Sequence of chain 2.A:
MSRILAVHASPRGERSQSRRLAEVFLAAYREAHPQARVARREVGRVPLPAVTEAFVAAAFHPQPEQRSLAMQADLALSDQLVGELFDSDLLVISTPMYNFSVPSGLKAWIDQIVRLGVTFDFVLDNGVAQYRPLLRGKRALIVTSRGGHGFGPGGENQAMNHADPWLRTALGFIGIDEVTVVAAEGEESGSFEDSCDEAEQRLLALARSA

Sequence of chain 2.B:
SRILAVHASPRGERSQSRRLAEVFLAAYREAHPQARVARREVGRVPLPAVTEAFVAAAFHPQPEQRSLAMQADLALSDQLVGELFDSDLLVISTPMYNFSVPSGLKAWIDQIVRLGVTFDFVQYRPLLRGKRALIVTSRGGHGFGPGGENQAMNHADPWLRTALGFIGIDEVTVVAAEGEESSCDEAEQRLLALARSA

Binding-site contacts:
Ligand atom CAB contacts residue FMN1 of chain 2.C at 3.2 Å.
Ligand atom NAS contacts residue FMN1 of chain 2.C at 3.9 Å.
Ligand atom CAI contacts residue ASN157 of chain 2.A at 3.5 Å.
Ligand atom CAF contacts residue TYR131 of chain 2.B at 3.9 Å (hydrophobic).
Ligand atom CAM contacts residue PHE151 of chain 2.A at 3.6 Å (hydrophobic).
Ligand atom CAN contacts residue PHE173 of chain 2.B at 3.7 Å (hydrophobic).
Ligand atom OAW contacts residue FMN1 of chain 2.C at 3.6 Å.
Ligand atom CAH contacts residue GLU188 of chain 2.A at 3.8 Å.
Ligand atom CAH contacts residue FMN1 of chain 2.C at 3.7 Å.
Ligand atom CAG contacts residue ASN157 of chain 2.A at 3.6 Å.
Ligand atom OAV contacts residue GLU188 of chain 2.A at 2.6 Å (salt-bridge).
Ligand atom CAD contacts residue FMN1 of chain 2.C at 3.2 Å.
Ligand atom OAU contacts residue ASN99 of chain 2.A at 2.7 Å (h-bond).
Ligand atom NAR contacts residue PHE151 of chain 2.A at 3.5 Å.
Ligand atom NAS contacts residue TYR131 of chain 2.B at 3.1 Å.
Ligand atom OAU contacts residue PHE173 of chain 2.B at 3.8 Å.
Ligand atom CAB contacts residue PHE100 of chain 2.A at 3.5 Å (hydrophobic).
Ligand atom OAY contacts residue ASN157 of chain 2.A at 3.1 Å (h-bond).
Ligand atom CAO contacts residue PHE173 of chain 2.B at 3.8 Å (hydrophobic).
Ligand atom OAW contacts residue PHE120 of chain 2.B at 3.7 Å.
Ligand atom CAL contacts residue MET160 of chain 2.A at 3.5 Å (hydrophobic).
Ligand atom CAF contacts residue GLU188 of chain 2.A at 3.4 Å.
Ligand atom OAV contacts residue PHE60 of chain 2.B at 3.6 Å.
Ligand atom CAA contacts residue FMN1 of chain 2.C at 3.3 Å.
Ligand atom CAQ contacts residue ASN157 of chain 2.A at 3.1 Å.
Ligand atom CAD contacts residue PHE173 of chain 2.B at 3.8 Å (hydrophobic).
Ligand atom OAW contacts residue ASN99 of chain 2.A at 3.9 Å.
Ligand atom CAC contacts residue FMN1 of chain 2.C at 2.9 Å.
Ligand atom NAR contacts residue FMN1 of chain 2.C at 3.7 Å.
Ligand atom CAC contacts residue PHE173 of chain 2.B at 3.7 Å (hydrophobic).
Ligand atom CAF contacts residue FMN1 of chain 2.C at 3.8 Å.
Ligand atom OAU contacts residue FMN1 of chain 2.C at 3.5 Å (h-bond).
Ligand atom CAP contacts residue ASN157 of chain 2.A at 3.8 Å.
Ligand atom CAE contacts residue FMN1 of chain 2.C at 3.4 Å.
Ligand atom NAR contacts residue GLY148 of chain 2.A at 3.9 Å.
Ligand atom CAA contacts residue TYR131 of chain 2.B at 3.8 Å (hydrophobic).
Ligand atom OAU contacts residue VAL114 of chain 2.B at 3.8 Å.
Ligand atom CAL contacts residue ASN157 of chain 2.A at 3.9 Å.
Ligand atom CAC contacts residue PHE100 of chain 2.A at 3.2 Å (hydrophobic).
Ligand atom CAG contacts residue PHE151 of chain 2.A at 3.9 Å (hydrophobic).

This small molecule binds to this protein.
Small molecule (SMILES): O=C(O)CCNC(=O)c1ccc(N/N=C2\C=CC(=O)C(C(=O)O)=C2)cc1